Sequence of chain 1.B:
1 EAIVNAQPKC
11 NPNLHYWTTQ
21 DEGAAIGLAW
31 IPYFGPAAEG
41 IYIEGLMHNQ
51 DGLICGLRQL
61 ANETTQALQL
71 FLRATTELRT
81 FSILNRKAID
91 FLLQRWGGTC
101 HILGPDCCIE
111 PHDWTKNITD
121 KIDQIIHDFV

Sequence of chain 3.B:
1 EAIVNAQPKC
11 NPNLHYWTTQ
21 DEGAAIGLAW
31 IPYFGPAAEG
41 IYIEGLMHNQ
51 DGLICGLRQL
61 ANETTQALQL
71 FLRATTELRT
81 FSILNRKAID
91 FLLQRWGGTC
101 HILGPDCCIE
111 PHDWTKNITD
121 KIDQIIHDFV

This small molecule binds to this protein.
Small molecule (SMILES): CC(=O)N[C@H]1[C@H](O[C@H]2[C@H](O)[C@@H](NC(C)=O)CO[C@@H]2CO)O[C@H](CO)[C@@H](O[C@@H]2O[C@H](CO[C@H]3O[C@H](CO)[C@@H](O)[C@H](O)[C@@H]3O)[C@@H](O)[C@H](O[C@H]3O[C@H](CO)[C@@H](O)[C@H](O)[C@@H]3O)[C@@H]2O)[C@@H]1O

Binding-site contacts:
Ligand atom O6 contacts residue GLN7 of chain 1.B at 2.7 Å (h-bond).
Ligand atom O6 contacts residue ALA6 of chain 1.B at 4.0 Å.
Ligand atom O6 contacts residue ILE31 of chain 3.B at 4.3 Å.
Ligand atom C7 contacts residue GLU129 of chain 1.A at 3.8 Å.
Ligand atom C4 contacts residue ASN62 of chain 1.B at 4.2 Å.
Ligand atom C1 contacts residue ASN62 of chain 1.B at 1.4 Å.
Ligand atom O4 contacts residue GLU129 of chain 1.A at 4.2 Å.
Ligand atom O6 contacts residue LEU28 of chain 3.B at 4.1 Å.
Ligand atom C5 contacts residue GLN7 of chain 1.B at 3.9 Å.
Ligand atom C6 contacts residue ALA6 of chain 1.B at 3.9 Å (hydrophobic).
Ligand atom C3 contacts residue ASN62 of chain 1.B at 3.8 Å.
Ligand atom C5 contacts residue GLU129 of chain 1.A at 4.2 Å.
Ligand atom O6 contacts residue LEU28 of chain 3.B at 3.9 Å.
Ligand atom C8 contacts residue TRP30 of chain 3.B at 4.1 Å (hydrophobic).
Ligand atom O4 contacts residue LYS128 of chain 1.A at 3.8 Å.
Ligand atom N2 contacts residue GLU129 of chain 1.A at 4.3 Å.
Ligand atom O3 contacts residue GLU129 of chain 1.A at 4.0 Å.
Ligand atom C7 contacts residue ASN62 of chain 1.B at 3.6 Å.
Ligand atom O4 contacts residue PHE34 of chain 3.B at 4.1 Å.
Ligand atom C8 contacts residue PRO8 of chain 1.B at 3.9 Å (hydrophobic).
Ligand atom C8 contacts residue THR65 of chain 1.B at 3.6 Å.
Ligand atom O5 contacts residue GLN7 of chain 1.B at 2.9 Å (h-bond).
Ligand atom O5 contacts residue ASN62 of chain 1.B at 2.3 Å (h-bond).
Ligand atom C1 contacts residue GLN7 of chain 1.B at 3.8 Å.
Ligand atom C8 contacts residue GLU129 of chain 1.A at 3.3 Å.
Ligand atom C8 contacts residue ALA131 of chain 1.A at 3.9 Å (hydrophobic).
Ligand atom C8 contacts residue GLY130 of chain 1.A at 4.0 Å.
Ligand atom O7 contacts residue ALA131 of chain 1.A at 4.2 Å.
Ligand atom C8 contacts residue VAL153 of chain 1.A at 4.1 Å (hydrophobic).
Ligand atom C6 contacts residue PHE34 of chain 3.B at 3.4 Å (hydrophobic).
Ligand atom C5 contacts residue ASN62 of chain 1.B at 3.6 Å.
Ligand atom O6 contacts residue GLU129 of chain 1.A at 3.7 Å.
Ligand atom O6 contacts residue PRO8 of chain 1.B at 3.8 Å.
Ligand atom O6 contacts residue PHE34 of chain 3.B at 3.1 Å.
Ligand atom O7 contacts residue GLU129 of chain 1.A at 4.3 Å.
Ligand atom O7 contacts residue LEU43 of chain 1.A at 3.8 Å.
Ligand atom N2 contacts residue ASN62 of chain 1.B at 2.9 Å (h-bond).
Ligand atom C6 contacts residue GLN7 of chain 1.B at 3.6 Å.
Ligand atom O7 contacts residue ASN62 of chain 1.B at 4.0 Å.
Ligand atom C2 contacts residue ASN62 of chain 1.B at 2.5 Å.

Sequence of chain 1.A:
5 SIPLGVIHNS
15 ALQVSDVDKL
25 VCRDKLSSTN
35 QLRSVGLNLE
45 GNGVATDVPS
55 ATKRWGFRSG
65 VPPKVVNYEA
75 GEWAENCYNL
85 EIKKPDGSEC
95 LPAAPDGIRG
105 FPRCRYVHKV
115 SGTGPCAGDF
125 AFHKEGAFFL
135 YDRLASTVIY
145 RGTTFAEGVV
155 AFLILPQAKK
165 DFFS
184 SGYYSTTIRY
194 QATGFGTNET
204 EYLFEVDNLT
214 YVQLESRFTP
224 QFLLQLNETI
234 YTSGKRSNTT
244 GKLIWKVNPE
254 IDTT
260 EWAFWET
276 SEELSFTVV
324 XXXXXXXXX